This protein binds this small molecule.
Small molecule (SMILES): CC(C)C[C@H](NC(=O)[C@H](CCCCN)NC(=O)[C@H](N)CCCCN)C(=O)N[C@@H](CC(C)C)C(=O)N[C@@H](CCCCN)C(=O)N[C@@H](CC(C)C)C(=O)N[C@@H](CC(C)C)C(=O)N[C@@H](CCCCN)C(=O)N[C@@H](CC(C)C)C(=O)N[C@@H](CC(C)C)C(=O)N[C@H](CC(C)C)C(N)=O

Sequence of chain 1.A:
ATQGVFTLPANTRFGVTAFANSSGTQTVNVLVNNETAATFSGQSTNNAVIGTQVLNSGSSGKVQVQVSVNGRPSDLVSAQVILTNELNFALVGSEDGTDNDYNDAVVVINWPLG

Binding-site contacts:
Ligand atom N contacts residue SER23 of chain 1.A at 4.3 Å.
Ligand atom CD1 contacts residue ZDC1 of chain 1.Q at 3.7 Å.
Ligand atom CB contacts residue SER23 of chain 1.A at 2.9 Å.
Ligand atom CA contacts residue ZDC1 of chain 1.Q at 3.5 Å.
Ligand atom NZ contacts residue ASN70 of chain 1.A at 2.6 Å (h-bond).
Ligand atom CD1 contacts residue ASP99 of chain 1.A at 4.2 Å.
Ligand atom N contacts residue ZDC1 of chain 1.Q at 1.4 Å.
Ligand atom N contacts residue SER23 of chain 1.A at 4.4 Å.
Ligand atom CB contacts residue ZDC1 of chain 1.Q at 3.8 Å.
Ligand atom CA contacts residue ZDC1 of chain 1.Q at 2.5 Å.
Ligand atom C contacts residue SER23 of chain 1.A at 4.5 Å.
Ligand atom N contacts residue ZDC1 of chain 1.Q at 3.9 Å.
Ligand atom CD contacts residue GLY24 of chain 1.A at 3.8 Å.
Ligand atom C contacts residue ZDC1 of chain 1.Q at 3.8 Å.
Ligand atom CE contacts residue VAL69 of chain 1.A at 3.8 Å (hydrophobic).
Ligand atom CE contacts residue ASN70 of chain 1.A at 3.6 Å.
Ligand atom CG contacts residue SER23 of chain 1.A at 3.7 Å.
Ligand atom C contacts residue ZDC1 of chain 1.Q at 3.0 Å.
Ligand atom O contacts residue ZDC1 of chain 1.Q at 2.9 Å (h-bond).
Ligand atom CG contacts residue GLY24 of chain 1.A at 3.5 Å.
Ligand atom CA contacts residue SER23 of chain 1.A at 3.9 Å.
Ligand atom CD contacts residue VAL69 of chain 1.A at 4.0 Å (hydrophobic).
Ligand atom NZ contacts residue VAL69 of chain 1.A at 4.0 Å.
Ligand atom CD1 contacts residue THR98 of chain 1.A at 4.5 Å.
Ligand atom C contacts residue ZDC1 of chain 1.Q at 4.4 Å.
Ligand atom CD1 contacts residue SER23 of chain 1.A at 3.2 Å.
Ligand atom CA contacts residue SER23 of chain 1.A at 4.1 Å.
Ligand atom CG contacts residue ZDC1 of chain 1.Q at 3.2 Å.
Ligand atom N contacts residue SER23 of chain 1.A at 4.0 Å.
Ligand atom NZ contacts residue THR98 of chain 1.A at 3.4 Å (h-bond).
Ligand atom CD contacts residue ASN70 of chain 1.A at 3.9 Å.
Ligand atom CG contacts residue VAL69 of chain 1.A at 4.5 Å (hydrophobic).
Ligand atom CG contacts residue SER23 of chain 1.A at 4.4 Å.
Ligand atom CD2 contacts residue ZDC1 of chain 1.Q at 4.1 Å.
Ligand atom N contacts residue ZDC1 of chain 1.Q at 2.8 Å (h-bond).
Ligand atom CB contacts residue ZDC1 of chain 1.Q at 3.2 Å.